Binding-site contacts:
Ligand atom C33 contacts residue THR48 of chain 1.V at 3.5 Å.
Ligand atom N25 contacts residue THR21 of chain 1.V at 2.9 Å (h-bond).
Ligand atom C1 contacts residue GLY45 of chain 1.V at 3.4 Å.
Ligand atom O21 contacts residue GLY47 of chain 1.V at 3.0 Å (h-bond).
Ligand atom O49 contacts residue THR21 of chain 1.V at 3.1 Å (h-bond).
Ligand atom O13 contacts residue THR1 of chain 1.V at 3.1 Å (h-bond).
Ligand atom C29 contacts residue GLN22 of chain 1.V at 3.8 Å.
Ligand atom C4 contacts residue ALA49 of chain 1.V at 3.5 Å (hydrophobic).
Ligand atom C2 contacts residue THR52 of chain 1.V at 3.6 Å.
Ligand atom C8 contacts residue GLY47 of chain 1.V at 3.7 Å.
Ligand atom N22 contacts residue GLY47 of chain 1.V at 2.9 Å (h-bond).
Ligand atom O21 contacts residue THR1 of chain 1.V at 2.3 Å (h-bond).
Ligand atom C5 contacts residue ALA49 of chain 1.V at 3.6 Å (hydrophobic).
Ligand atom C11 contacts residue GLY168 of chain 1.V at 3.1 Å.
Ligand atom O37 contacts residue GLN22 of chain 1.V at 3.5 Å (h-bond).
Ligand atom C42 contacts residue GLY47 of chain 1.V at 3.6 Å.
Ligand atom C9 contacts residue THR1 of chain 1.V at 1.4 Å.
Ligand atom C10 contacts residue THR1 of chain 1.V at 1.5 Å.
Ligand atom O13 contacts residue THR21 of chain 1.V at 3.2 Å (h-bond).
Ligand atom C6 contacts residue THR1 of chain 1.V at 3.6 Å.
Ligand atom C23 contacts residue GLY47 of chain 1.V at 3.6 Å.
Ligand atom O13 contacts residue GLY168 of chain 1.V at 3.7 Å.
Ligand atom C32 contacts residue THR48 of chain 1.V at 3.8 Å.
Ligand atom C30 contacts residue ASP125 of chain 1.W at 3.7 Å.
Ligand atom N22 contacts residue THR1 of chain 1.V at 3.6 Å.
Ligand atom N28 contacts residue ASP125 of chain 1.W at 3.1 Å (salt-bridge).
Ligand atom C10 contacts residue GLY168 of chain 1.V at 3.7 Å.
Ligand atom O49 contacts residue SER20 of chain 1.V at 3.1 Å (h-bond).
Ligand atom O39 contacts residue ALA49 of chain 1.V at 3.1 Å (h-bond).
Ligand atom C11 contacts residue THR1 of chain 1.V at 2.5 Å.
Ligand atom C7 contacts residue GLY47 of chain 1.V at 3.5 Å.
Ligand atom C1 contacts residue THR52 of chain 1.V at 3.8 Å.
Ligand atom C24 contacts residue GLY47 of chain 1.V at 3.5 Å.
Ligand atom C11 contacts residue ARG19 of chain 1.V at 3.4 Å.
Ligand atom C12 contacts residue THR1 of chain 1.V at 2.5 Å.
Ligand atom C36 contacts residue LEU126 of chain 1.W at 3.6 Å (hydrophobic).
Ligand atom C4 contacts residue CYS31 of chain 1.V at 3.6 Å (hydrophobic).
Ligand atom C7 contacts residue THR1 of chain 1.V at 2.6 Å.
Ligand atom C27 contacts residue THR21 of chain 1.V at 3.6 Å.
Ligand atom C8 contacts residue THR1 of chain 1.V at 2.3 Å.

A small-molecule ligand and the protein it binds are described below.
Small molecule (SMILES): COc1ccc(C[C@H](NC(=O)[C@H](C)NC(=O)CN2CCOCC2)C(=O)N[C@@H](Cc2ccccc2)[C@@H](O)[C@H](C)CO)cc1

Sequence of chain 1.V:
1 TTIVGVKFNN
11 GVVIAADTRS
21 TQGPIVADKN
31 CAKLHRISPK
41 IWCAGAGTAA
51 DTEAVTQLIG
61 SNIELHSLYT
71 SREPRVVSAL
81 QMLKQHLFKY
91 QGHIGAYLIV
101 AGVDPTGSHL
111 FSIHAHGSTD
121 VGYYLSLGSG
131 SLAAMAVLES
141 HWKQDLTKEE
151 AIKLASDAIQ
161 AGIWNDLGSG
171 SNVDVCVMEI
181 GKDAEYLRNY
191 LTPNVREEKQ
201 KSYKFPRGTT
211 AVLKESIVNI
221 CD

Sequence of chain 1.W:
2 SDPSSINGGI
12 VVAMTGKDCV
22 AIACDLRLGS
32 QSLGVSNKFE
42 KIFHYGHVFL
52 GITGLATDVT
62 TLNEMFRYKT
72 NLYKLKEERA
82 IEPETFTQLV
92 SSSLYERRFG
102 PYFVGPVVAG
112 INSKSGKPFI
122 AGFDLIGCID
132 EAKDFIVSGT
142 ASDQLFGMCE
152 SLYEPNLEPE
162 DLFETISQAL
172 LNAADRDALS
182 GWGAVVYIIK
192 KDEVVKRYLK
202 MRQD

Sequence of chain 1.L:
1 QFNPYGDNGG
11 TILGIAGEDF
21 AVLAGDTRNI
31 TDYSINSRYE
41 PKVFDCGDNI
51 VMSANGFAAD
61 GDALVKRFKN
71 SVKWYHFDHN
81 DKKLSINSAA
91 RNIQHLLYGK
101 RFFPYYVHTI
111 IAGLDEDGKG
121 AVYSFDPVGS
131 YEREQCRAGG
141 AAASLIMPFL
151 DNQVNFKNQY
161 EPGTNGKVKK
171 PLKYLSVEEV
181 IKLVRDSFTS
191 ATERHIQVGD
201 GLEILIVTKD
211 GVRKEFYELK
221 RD